Sequence of chain 1.D:
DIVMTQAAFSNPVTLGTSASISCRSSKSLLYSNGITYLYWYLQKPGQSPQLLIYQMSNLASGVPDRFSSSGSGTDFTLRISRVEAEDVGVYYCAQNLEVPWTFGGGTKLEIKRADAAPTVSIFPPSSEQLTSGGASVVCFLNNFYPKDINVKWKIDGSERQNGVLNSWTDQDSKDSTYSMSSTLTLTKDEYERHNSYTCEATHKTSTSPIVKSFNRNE

Binding-site contacts:
Ligand atom O6 contacts residue ASN59 of chain 1.C at 3.8 Å.
Ligand atom CM contacts residue GLU98 of chain 1.D at 3.7 Å.
Ligand atom C6 contacts residue GLY101 of chain 1.C at 3.6 Å.
Ligand atom C2 contacts residue GLU50 of chain 1.C at 3.5 Å.
Ligand atom O5 contacts residue GLN55 of chain 1.D at 3.6 Å (h-bond).
Ligand atom C8 contacts residue LEU97 of chain 1.D at 3.5 Å (hydrophobic).
Ligand atom C1 contacts residue TYR37 of chain 1.D at 3.8 Å (hydrophobic).
Ligand atom C4 contacts residue ASN96 of chain 1.D at 3.7 Å.
Ligand atom C3 contacts residue GLU50 of chain 1.C at 3.5 Å.
Ligand atom CM contacts residue VAL99 of chain 1.D at 3.8 Å (hydrophobic).
Ligand atom C6 contacts residue GLU50 of chain 1.C at 3.2 Å.
Ligand atom C4 contacts residue TRP33 of chain 1.C at 3.7 Å (hydrophobic).
Ligand atom N2 contacts residue ASN96 of chain 1.D at 3.1 Å (h-bond).
Ligand atom C2 contacts residue ASN96 of chain 1.D at 3.5 Å.
Ligand atom O2 contacts residue THR100 of chain 1.C at 3.2 Å (h-bond).
Ligand atom C3 contacts residue ASN96 of chain 1.D at 3.5 Å.
Ligand atom C5 contacts residue TRP33 of chain 1.C at 3.8 Å (hydrophobic).
Ligand atom O5 contacts residue TYR39 of chain 1.D at 3.6 Å.
Ligand atom C5 contacts residue ASN96 of chain 1.D at 3.8 Å.
Ligand atom O4 contacts residue THR102 of chain 1.C at 3.8 Å.
Ligand atom O6 contacts residue GLU50 of chain 1.C at 2.5 Å (salt-bridge).
Ligand atom O4 contacts residue GLN55 of chain 1.D at 2.9 Å (h-bond).
Ligand atom C1 contacts residue ASN96 of chain 1.D at 3.3 Å.
Ligand atom O4 contacts residue ASN96 of chain 1.D at 3.0 Å (h-bond).
Ligand atom C1 contacts residue GLU50 of chain 1.C at 3.8 Å.
Ligand atom O1 contacts residue LEU97 of chain 1.D at 3.8 Å.
Ligand atom C6 contacts residue THR100 of chain 1.C at 3.6 Å.
Ligand atom O3 contacts residue THR100 of chain 1.C at 3.1 Å (h-bond).
Ligand atom O2 contacts residue TRP101 of chain 1.D at 2.9 Å (h-bond).
Ligand atom C6 contacts residue THR102 of chain 1.C at 3.8 Å.
Ligand atom C6 contacts residue TYR39 of chain 1.D at 3.8 Å (hydrophobic).
Ligand atom C5 contacts residue ASN96 of chain 1.D at 3.8 Å.
Ligand atom C6 contacts residue TRP33 of chain 1.C at 3.7 Å (hydrophobic).
Ligand atom O3 contacts residue GLU99 of chain 1.C at 3.6 Å.
Ligand atom CM contacts residue LEU97 of chain 1.D at 3.3 Å (hydrophobic).
Ligand atom O5 contacts residue ASN96 of chain 1.D at 3.1 Å (h-bond).
Ligand atom O2 contacts residue GLU50 of chain 1.C at 2.7 Å (salt-bridge).
Ligand atom C6 contacts residue ASN96 of chain 1.D at 3.7 Å.
Ligand atom C2 contacts residue THR100 of chain 1.C at 3.6 Å.
Ligand atom N2 contacts residue LEU97 of chain 1.D at 3.8 Å.

Sequence of chain 1.C:
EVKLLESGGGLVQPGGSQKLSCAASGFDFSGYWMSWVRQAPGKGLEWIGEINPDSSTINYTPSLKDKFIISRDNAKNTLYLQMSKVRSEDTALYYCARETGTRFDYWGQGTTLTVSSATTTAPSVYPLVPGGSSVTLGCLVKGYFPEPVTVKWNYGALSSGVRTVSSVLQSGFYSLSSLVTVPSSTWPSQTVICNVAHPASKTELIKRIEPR

A protein and the small-molecule ligand that binds it are described below.
Small molecule (SMILES): CO[C@@H]1O[C@H](CO)[C@@H](O[C@@H]2O[C@H](CO)[C@H](O)[C@H](O)[C@H]2O)[C@H](O[C@@H]2O[C@@H](C)[C@@H](O)[C@@H](O)[C@@H]2O)[C@H]1NC(C)=O